Binding-site contacts:
Ligand atom N7 contacts residue ASP258 of chain 1.E at 2.6 Å (salt-bridge).
Ligand atom C5 contacts residue VAL232 of chain 1.E at 3.9 Å (hydrophobic).
Ligand atom C6 contacts residue LEU215 of chain 1.E at 3.7 Å (hydrophobic).
Ligand atom N1 contacts residue LEU215 of chain 1.E at 3.9 Å.
Ligand atom N3 contacts residue GLY233 of chain 1.E at 3.5 Å.
Ligand atom N1 contacts residue TYR221 of chain 1.E at 3.9 Å.
Ligand atom C4 contacts residue GLY233 of chain 1.E at 4.1 Å.
Ligand atom N9 contacts residue ALA137 of chain 1.E at 3.9 Å.
Ligand atom C8 contacts residue ALA136 of chain 1.E at 3.9 Å (hydrophobic).
Ligand atom C5 contacts residue ALA137 of chain 1.E at 4.0 Å (hydrophobic).
Ligand atom C2 contacts residue GLU216 of chain 1.E at 3.2 Å.
Ligand atom N1 contacts residue VAL232 of chain 1.E at 3.9 Å.
Ligand atom N7 contacts residue ALA137 of chain 1.E at 3.5 Å.
Ligand atom C8 contacts residue THR257 of chain 1.E at 3.6 Å.
Ligand atom N3 contacts residue VAL232 of chain 1.E at 3.6 Å.
Ligand atom C6 contacts residue ASP258 of chain 1.E at 3.9 Å.
Ligand atom N6 contacts residue GLU216 of chain 1.E at 3.7 Å.
Ligand atom N6 contacts residue LEU215 of chain 1.E at 3.9 Å.
Ligand atom C2 contacts residue VAL232 of chain 1.E at 3.8 Å (hydrophobic).
Ligand atom C4 contacts residue GLY138 of chain 1.E at 4.0 Å.
Ligand atom N1 contacts residue GLU216 of chain 1.E at 2.5 Å (salt-bridge).
Ligand atom C6 contacts residue GLU216 of chain 1.E at 3.5 Å.
Ligand atom C2 contacts residue MSE234 of chain 1.E at 3.5 Å.
Ligand atom N3 contacts residue MSE234 of chain 1.E at 3.4 Å.
Ligand atom N6 contacts residue ASP258 of chain 1.E at 2.9 Å (salt-bridge).
Ligand atom C4 contacts residue VAL232 of chain 1.E at 3.7 Å (hydrophobic).
Ligand atom C5 contacts residue GLY138 of chain 1.E at 3.4 Å.
Ligand atom C8 contacts residue ALA137 of chain 1.E at 3.6 Å (hydrophobic).
Ligand atom N9 contacts residue ALA136 of chain 1.E at 3.5 Å (h-bond).
Ligand atom C5 contacts residue LEU215 of chain 1.E at 4.0 Å (hydrophobic).
Ligand atom C5 contacts residue ASP258 of chain 1.E at 3.7 Å.
Ligand atom N7 contacts residue GLY138 of chain 1.E at 3.3 Å (h-bond).
Ligand atom N6 contacts residue TYR221 of chain 1.E at 2.9 Å (h-bond).
Ligand atom C8 contacts residue GLY138 of chain 1.E at 3.8 Å.
Ligand atom C6 contacts residue GLY138 of chain 1.E at 3.9 Å.
Ligand atom C6 contacts residue TYR221 of chain 1.E at 3.8 Å (hydrophobic).
Ligand atom C8 contacts residue ASP258 of chain 1.E at 3.5 Å.
Ligand atom N7 contacts residue THR257 of chain 1.E at 3.8 Å.
Ligand atom N6 contacts residue CYS260 of chain 1.E at 3.4 Å (h-bond).
Ligand atom N6 contacts residue GLY138 of chain 1.E at 3.7 Å.

Sequence of chain 1.E:
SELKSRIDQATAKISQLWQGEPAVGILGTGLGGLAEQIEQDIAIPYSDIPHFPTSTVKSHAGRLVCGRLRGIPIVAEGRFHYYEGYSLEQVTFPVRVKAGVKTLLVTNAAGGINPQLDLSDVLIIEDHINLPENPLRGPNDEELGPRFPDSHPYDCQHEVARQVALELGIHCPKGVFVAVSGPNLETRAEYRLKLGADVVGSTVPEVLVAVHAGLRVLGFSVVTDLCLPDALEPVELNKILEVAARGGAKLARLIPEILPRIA

This small molecule binds to this protein.
Small molecule (SMILES): Nc1ncnc2[nH]cnc12